Binding-site contacts:
Ligand atom OG1 contacts residue ASN180 of chain 2.A at 3.0 Å (h-bond).
Ligand atom C contacts residue LEU179 of chain 2.A at 3.7 Å (hydrophobic).
Ligand atom CD contacts residue ARG65 of chain 2.A at 3.5 Å.
Ligand atom OG contacts residue GLU187 of chain 2.A at 2.6 Å (salt-bridge).
Ligand atom O contacts residue VAL183 of chain 2.A at 3.4 Å.
Ligand atom CB contacts residue ASN180 of chain 2.A at 3.5 Å.
Ligand atom OG1 contacts residue LEU179 of chain 2.A at 3.6 Å.
Ligand atom OD1 contacts residue VAL51 of chain 2.A at 3.4 Å.
Ligand atom CA contacts residue ASN180 of chain 2.A at 3.6 Å.
Ligand atom NE contacts residue ARG65 of chain 2.A at 3.6 Å.
Ligand atom OD1 contacts residue LYS54 of chain 2.A at 3.2 Å.
Ligand atom CB contacts residue ASN180 of chain 2.A at 3.5 Å.
Ligand atom N contacts residue ASN231 of chain 2.A at 2.9 Å (h-bond).
Ligand atom O1P contacts residue LYS54 of chain 2.A at 2.9 Å (salt-bridge).
Ligand atom O contacts residue L7U1 of chain 2.F at 3.3 Å.
Ligand atom CG2 contacts residue ASN47 of chain 2.A at 3.7 Å.
Ligand atom O1P contacts residue ARG61 of chain 2.A at 2.9 Å (salt-bridge).
Ligand atom C contacts residue ASN180 of chain 2.A at 3.7 Å.
Ligand atom ND2 contacts residue ASN55 of chain 2.A at 3.4 Å (h-bond).
Ligand atom CB contacts residue GLU187 of chain 2.A at 3.5 Å.
Ligand atom N contacts residue ASN180 of chain 2.A at 2.8 Å (h-bond).
Ligand atom O contacts residue LYS54 of chain 2.A at 3.0 Å.
Ligand atom CA contacts residue ASN231 of chain 2.A at 3.6 Å.
Ligand atom CD contacts residue LEU227 of chain 2.A at 3.5 Å (hydrophobic).
Ligand atom O contacts residue LEU179 of chain 2.A at 3.5 Å.
Ligand atom N contacts residue LEU179 of chain 2.A at 3.6 Å.
Ligand atom CZ contacts residue ARG65 of chain 2.A at 3.6 Å.
Ligand atom O2P contacts residue ARG134 of chain 2.A at 2.9 Å (salt-bridge).
Ligand atom O3P contacts residue ARG61 of chain 2.A at 3.0 Å (salt-bridge).
Ligand atom CA contacts residue L7U1 of chain 2.F at 3.7 Å.
Ligand atom OG contacts residue TYR186 of chain 2.A at 3.7 Å.
Ligand atom CG contacts residue LYS54 of chain 2.A at 3.6 Å.
Ligand atom O3P contacts residue ARG134 of chain 2.A at 2.8 Å (salt-bridge).
Ligand atom N contacts residue GLU187 of chain 2.A at 3.0 Å (salt-bridge).
Ligand atom O contacts residue LEU234 of chain 2.A at 3.6 Å.
Ligand atom O2P contacts residue TYR135 of chain 2.A at 2.6 Å (h-bond).
Ligand atom CG2 contacts residue L7U1 of chain 2.F at 3.6 Å.
Ligand atom OG contacts residue TRP235 of chain 2.A at 3.0 Å (h-bond).
Ligand atom OG1 contacts residue GLY176 of chain 2.A at 3.1 Å (h-bond).
Ligand atom O contacts residue ASN231 of chain 2.A at 2.9 Å (h-bond).

This small molecule binds to this protein.
Small molecule (SMILES): CC(C)[C@@H](C=O)NC(=O)[C@H](CC(N)=O)NC(=O)[C@@H]1CCCN1C(=O)[C@@H](NC(=O)[C@H](COP(=O)(O)O)NC(=O)[C@@H](NC(=O)[C@H](CO)NC(=O)[C@H](CCCNC(N)=[NH2+])NC(=O)[C@@H](N)CCC(N)=O)[C@@H](C)O)[C@@H](C)O

Sequence of chain 2.A:
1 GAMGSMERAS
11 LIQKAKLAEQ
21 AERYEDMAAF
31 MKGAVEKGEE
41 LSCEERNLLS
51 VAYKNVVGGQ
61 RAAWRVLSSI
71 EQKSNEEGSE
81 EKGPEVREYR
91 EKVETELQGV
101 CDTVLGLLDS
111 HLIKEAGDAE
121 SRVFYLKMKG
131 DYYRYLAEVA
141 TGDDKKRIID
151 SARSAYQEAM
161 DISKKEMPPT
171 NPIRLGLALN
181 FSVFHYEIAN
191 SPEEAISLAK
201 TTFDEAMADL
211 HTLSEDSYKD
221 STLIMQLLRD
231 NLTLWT